A small-molecule ligand and the protein it binds are described below.
Small molecule (SMILES): CC(=O)N[C@H]1[C@H](O[C@H]2[C@H](O)[C@@H](NC(C)=O)CO[C@@H]2CO)O[C@H](CO)[C@@H](O)[C@@H]1O

Sequence of chain 1.B:
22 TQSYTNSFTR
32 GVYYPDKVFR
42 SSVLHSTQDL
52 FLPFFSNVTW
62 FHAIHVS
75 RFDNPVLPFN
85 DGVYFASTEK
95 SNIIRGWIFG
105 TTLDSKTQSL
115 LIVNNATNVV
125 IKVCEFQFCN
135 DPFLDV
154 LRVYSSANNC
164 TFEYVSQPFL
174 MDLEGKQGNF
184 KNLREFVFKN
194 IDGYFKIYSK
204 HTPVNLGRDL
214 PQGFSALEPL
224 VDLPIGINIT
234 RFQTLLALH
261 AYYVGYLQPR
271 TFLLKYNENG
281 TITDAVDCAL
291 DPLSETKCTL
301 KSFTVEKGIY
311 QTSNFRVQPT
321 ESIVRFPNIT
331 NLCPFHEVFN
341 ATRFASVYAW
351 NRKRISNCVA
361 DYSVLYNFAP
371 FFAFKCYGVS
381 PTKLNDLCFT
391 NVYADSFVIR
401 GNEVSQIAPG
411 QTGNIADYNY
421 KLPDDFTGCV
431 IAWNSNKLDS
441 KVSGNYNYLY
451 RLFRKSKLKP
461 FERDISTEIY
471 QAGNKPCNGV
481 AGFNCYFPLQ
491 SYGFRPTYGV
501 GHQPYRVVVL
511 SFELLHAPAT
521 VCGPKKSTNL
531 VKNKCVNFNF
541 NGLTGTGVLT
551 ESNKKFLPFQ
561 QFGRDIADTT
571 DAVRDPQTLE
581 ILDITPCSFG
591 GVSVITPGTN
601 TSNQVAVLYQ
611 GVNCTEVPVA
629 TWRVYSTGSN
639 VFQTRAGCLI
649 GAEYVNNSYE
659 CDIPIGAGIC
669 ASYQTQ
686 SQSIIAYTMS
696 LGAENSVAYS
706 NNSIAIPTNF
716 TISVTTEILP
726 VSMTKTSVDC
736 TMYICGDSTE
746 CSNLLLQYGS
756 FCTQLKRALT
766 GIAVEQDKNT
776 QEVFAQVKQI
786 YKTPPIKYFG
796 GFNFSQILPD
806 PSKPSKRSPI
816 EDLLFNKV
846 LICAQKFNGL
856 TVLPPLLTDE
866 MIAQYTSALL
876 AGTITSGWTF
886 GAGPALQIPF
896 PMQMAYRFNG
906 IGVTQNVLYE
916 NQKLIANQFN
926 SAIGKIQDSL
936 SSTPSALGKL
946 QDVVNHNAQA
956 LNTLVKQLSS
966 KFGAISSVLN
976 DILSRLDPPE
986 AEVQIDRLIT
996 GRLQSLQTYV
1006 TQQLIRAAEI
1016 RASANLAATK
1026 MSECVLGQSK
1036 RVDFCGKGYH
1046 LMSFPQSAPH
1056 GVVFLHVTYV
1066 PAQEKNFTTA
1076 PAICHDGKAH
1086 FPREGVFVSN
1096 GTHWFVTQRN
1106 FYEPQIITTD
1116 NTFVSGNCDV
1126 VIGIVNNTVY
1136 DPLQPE

Binding-site contacts:
Ligand atom C2 contacts residue ASN1131 of chain 1.B at 2.5 Å.
Ligand atom C8 contacts residue ASN1131 of chain 1.B at 3.6 Å.
Ligand atom C4 contacts residue ASN1131 of chain 1.B at 4.2 Å.
Ligand atom O5 contacts residue ASN1131 of chain 1.B at 2.4 Å (h-bond).
Ligand atom C7 contacts residue ASN1131 of chain 1.B at 3.2 Å.
Ligand atom O7 contacts residue ASN1131 of chain 1.B at 3.2 Å (h-bond).
Ligand atom C5 contacts residue ASN1131 of chain 1.B at 3.7 Å.
Ligand atom C3 contacts residue ASN1131 of chain 1.B at 3.8 Å.
Ligand atom C1 contacts residue ASN1131 of chain 1.B at 1.4 Å.
Ligand atom N2 contacts residue ASN1131 of chain 1.B at 2.9 Å (h-bond).